The protein below binds the small molecule below.
Small molecule (SMILES): CC(=O)N[C@H]1[C@H](O[C@H]2[C@H](O)[C@@H](NC(C)=O)CO[C@@H]2CO)O[C@H](CO)[C@@H](O)[C@@H]1O

Binding-site contacts:
Ligand atom C1 contacts residue ASN166 of chain 1.C at 1.4 Å.
Ligand atom C1 contacts residue THR239 of chain 1.C at 3.9 Å.
Ligand atom O4 contacts residue TRP237 of chain 1.C at 4.5 Å.
Ligand atom N2 contacts residue ASN166 of chain 1.C at 3.0 Å (h-bond).
Ligand atom C6 contacts residue TRP237 of chain 1.C at 3.3 Å (hydrophobic).
Ligand atom N2 contacts residue THR239 of chain 1.C at 4.4 Å.
Ligand atom O7 contacts residue THR239 of chain 1.C at 3.9 Å.
Ligand atom C6 contacts residue ASN166 of chain 1.C at 4.3 Å.
Ligand atom O6 contacts residue TRP237 of chain 1.C at 4.4 Å.
Ligand atom C2 contacts residue ASN166 of chain 1.C at 2.6 Å.
Ligand atom C7 contacts residue ASN166 of chain 1.C at 3.3 Å.
Ligand atom O5 contacts residue ASN166 of chain 1.C at 2.4 Å (h-bond).
Ligand atom C5 contacts residue ASN166 of chain 1.C at 3.5 Å.
Ligand atom C3 contacts residue ASN166 of chain 1.C at 3.9 Å.
Ligand atom C4 contacts residue ASN166 of chain 1.C at 4.3 Å.
Ligand atom C7 contacts residue THR239 of chain 1.C at 4.4 Å.
Ligand atom O7 contacts residue ASN166 of chain 1.C at 2.9 Å (h-bond).
Ligand atom C5 contacts residue TRP237 of chain 1.C at 4.2 Å (hydrophobic).

Sequence of chain 1.C:
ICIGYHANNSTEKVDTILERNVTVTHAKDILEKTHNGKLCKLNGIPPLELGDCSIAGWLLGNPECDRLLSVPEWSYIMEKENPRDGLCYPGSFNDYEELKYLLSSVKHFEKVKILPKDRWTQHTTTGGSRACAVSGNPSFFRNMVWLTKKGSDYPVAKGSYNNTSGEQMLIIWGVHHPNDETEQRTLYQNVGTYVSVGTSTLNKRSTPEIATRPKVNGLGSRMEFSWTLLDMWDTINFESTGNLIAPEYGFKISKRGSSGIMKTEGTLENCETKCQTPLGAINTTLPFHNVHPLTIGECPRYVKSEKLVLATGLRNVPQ